The protein below binds the small molecule below.
Small molecule (SMILES): N#C[Fe](=C=O)C#N

Sequence of chain 1.J:
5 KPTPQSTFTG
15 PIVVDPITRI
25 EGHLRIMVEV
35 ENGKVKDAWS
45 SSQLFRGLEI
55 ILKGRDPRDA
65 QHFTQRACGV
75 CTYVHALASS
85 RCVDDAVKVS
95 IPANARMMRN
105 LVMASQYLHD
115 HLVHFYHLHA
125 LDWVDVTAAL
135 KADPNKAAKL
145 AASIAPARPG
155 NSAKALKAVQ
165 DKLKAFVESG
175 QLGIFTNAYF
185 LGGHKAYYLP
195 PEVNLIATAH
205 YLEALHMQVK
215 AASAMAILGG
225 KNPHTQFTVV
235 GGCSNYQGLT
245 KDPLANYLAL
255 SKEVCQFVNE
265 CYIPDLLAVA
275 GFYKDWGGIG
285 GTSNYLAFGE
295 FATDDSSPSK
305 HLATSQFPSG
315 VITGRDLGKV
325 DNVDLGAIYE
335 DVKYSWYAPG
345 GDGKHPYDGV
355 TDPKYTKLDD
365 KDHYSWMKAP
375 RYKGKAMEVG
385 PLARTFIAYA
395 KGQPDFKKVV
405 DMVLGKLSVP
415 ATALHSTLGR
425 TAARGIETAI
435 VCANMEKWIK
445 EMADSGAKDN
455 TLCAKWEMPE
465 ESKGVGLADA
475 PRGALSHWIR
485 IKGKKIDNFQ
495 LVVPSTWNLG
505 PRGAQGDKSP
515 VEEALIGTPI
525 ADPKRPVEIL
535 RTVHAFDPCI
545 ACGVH

Binding-site contacts:
Ligand atom C3 contacts residue VAL497 of chain 1.J at 3.6 Å (hydrophobic).
Ligand atom N2 contacts residue ALA474 of chain 1.J at 3.4 Å.
Ligand atom N1 contacts residue ARG476 of chain 1.J at 3.7 Å.
Ligand atom O3 contacts residue VAL78 of chain 1.J at 3.4 Å.
Ligand atom O3 contacts residue CYS75 of chain 1.J at 4.0 Å.
Ligand atom C1 contacts residue VAL497 of chain 1.J at 3.6 Å (hydrophobic).
Ligand atom C1 contacts residue PRO498 of chain 1.J at 3.7 Å (hydrophobic).
Ligand atom O3 contacts residue CYS546 of chain 1.J at 3.9 Å.
Ligand atom C3 contacts residue HIS79 of chain 1.J at 3.5 Å.
Ligand atom C1 contacts residue ARG476 of chain 1.J at 3.6 Å.
Ligand atom N1 contacts residue PRO498 of chain 1.J at 3.2 Å.
Ligand atom FE contacts residue CYS75 of chain 1.J at 2.3 Å.
Ligand atom C1 contacts residue CYS543 of chain 1.J at 4.0 Å (hydrophobic).
Ligand atom C3 contacts residue CYS546 of chain 1.J at 3.0 Å (hydrophobic).
Ligand atom O3 contacts residue ALA474 of chain 1.J at 4.0 Å.
Ligand atom C3 contacts residue PRO498 of chain 1.J at 3.8 Å (hydrophobic).
Ligand atom FE contacts residue ARG476 of chain 1.J at 4.1 Å.
Ligand atom C1 contacts residue CYS546 of chain 1.J at 3.1 Å (hydrophobic).
Ligand atom N2 contacts residue ARG476 of chain 1.J at 2.9 Å (salt-bridge).
Ligand atom O3 contacts residue LEU479 of chain 1.J at 3.3 Å.
Ligand atom N2 contacts residue CYS75 of chain 1.J at 3.5 Å.
Ligand atom C2 contacts residue ARG476 of chain 1.J at 3.4 Å.
Ligand atom C3 contacts residue VAL78 of chain 1.J at 3.6 Å (hydrophobic).
Ligand atom C2 contacts residue CYS75 of chain 1.J at 3.1 Å (hydrophobic).
Ligand atom FE contacts residue NI1 of chain 1.NA at 2.9 Å.
Ligand atom N1 contacts residue VAL497 of chain 1.J at 3.6 Å.
Ligand atom C2 contacts residue ALA474 of chain 1.J at 3.9 Å (hydrophobic).
Ligand atom C2 contacts residue NI1 of chain 1.NA at 4.0 Å.
Ligand atom C1 contacts residue SER499 of chain 1.J at 3.9 Å.
Ligand atom C3 contacts residue CYS75 of chain 1.J at 3.1 Å (hydrophobic).
Ligand atom O3 contacts residue PRO498 of chain 1.J at 3.4 Å.
Ligand atom FE contacts residue CYS546 of chain 1.J at 2.3 Å.
Ligand atom C1 contacts residue CYS75 of chain 1.J at 4.2 Å (hydrophobic).
Ligand atom O3 contacts residue VAL497 of chain 1.J at 3.5 Å.
Ligand atom C2 contacts residue CYS546 of chain 1.J at 4.2 Å (hydrophobic).
Ligand atom N1 contacts residue CYS546 of chain 1.J at 3.7 Å.
Ligand atom N1 contacts residue SER499 of chain 1.J at 2.8 Å (h-bond).
Ligand atom C1 contacts residue NI1 of chain 1.NA at 4.0 Å.
Ligand atom N2 contacts residue PRO475 of chain 1.J at 3.5 Å.
Ligand atom O3 contacts residue HIS79 of chain 1.J at 3.4 Å (h-bond).